Sequence of chain 1.B:
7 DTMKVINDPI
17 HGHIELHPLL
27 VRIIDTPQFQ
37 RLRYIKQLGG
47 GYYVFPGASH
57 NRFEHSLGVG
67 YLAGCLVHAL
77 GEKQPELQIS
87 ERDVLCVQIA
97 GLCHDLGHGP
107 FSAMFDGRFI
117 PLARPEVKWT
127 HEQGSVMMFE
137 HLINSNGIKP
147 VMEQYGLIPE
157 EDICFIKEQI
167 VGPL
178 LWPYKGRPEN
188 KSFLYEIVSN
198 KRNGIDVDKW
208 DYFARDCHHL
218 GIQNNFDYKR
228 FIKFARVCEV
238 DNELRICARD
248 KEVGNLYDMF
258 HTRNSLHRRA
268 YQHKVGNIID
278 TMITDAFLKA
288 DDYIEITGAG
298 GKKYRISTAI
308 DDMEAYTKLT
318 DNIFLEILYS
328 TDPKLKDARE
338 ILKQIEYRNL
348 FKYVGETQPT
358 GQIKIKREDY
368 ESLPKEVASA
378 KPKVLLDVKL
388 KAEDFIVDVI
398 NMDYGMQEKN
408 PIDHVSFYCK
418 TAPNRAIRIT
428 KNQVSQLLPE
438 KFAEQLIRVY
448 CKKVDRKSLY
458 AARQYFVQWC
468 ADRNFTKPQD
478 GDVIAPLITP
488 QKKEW

The small molecule below binds the protein below.
Small molecule (SMILES): Nc1ncnc2c1ncn2[C@H]1C[C@H](O)[C@@H](CO[P](=O)(O)N[P](=O)(O)OP(=O)(O)O)O1

Binding-site contacts:
Ligand atom O1B contacts residue ASP205 of chain 1.B at 3.6 Å.
Ligand atom PA contacts residue MG1 of chain 1.Q at 3.2 Å.
Ligand atom PG contacts residue MG1 of chain 1.R at 3.2 Å.
Ligand atom PA contacts residue ARG58 of chain 1.B at 3.5 Å.
Ligand atom O2G contacts residue TYR209 of chain 1.B at 2.5 Å (h-bond).
Ligand atom O1G contacts residue MG1 of chain 1.R at 1.9 Å.
Ligand atom O2G contacts residue ARG260 of chain 1.B at 2.8 Å (salt-bridge).
Ligand atom O1A contacts residue FE1 of chain 1.P at 2.0 Å.
Ligand atom O5' contacts residue ARG58 of chain 1.B at 3.6 Å.
Ligand atom O2A contacts residue MG1 of chain 1.Q at 2.2 Å.
Ligand atom O1A contacts residue ASP101 of chain 1.B at 3.0 Å (salt-bridge).
Ligand atom O2G contacts residue LYS206 of chain 1.B at 3.3 Å.
Ligand atom N6 contacts residue TYR268 of chain 1.B at 3.4 Å (h-bond).
Ligand atom PB contacts residue MG1 of chain 1.R at 3.4 Å.
Ligand atom C3' contacts residue ASP213 of chain 1.B at 3.4 Å.
Ligand atom O3G contacts residue ARG260 of chain 1.B at 2.9 Å (salt-bridge).
Ligand atom O2A contacts residue HIS127 of chain 1.B at 2.9 Å (h-bond).
Ligand atom O3' contacts residue GLN43 of chain 1.B at 2.9 Å (h-bond).
Ligand atom O2A contacts residue ASP101 of chain 1.B at 3.2 Å (salt-bridge).
Ligand atom O1B contacts residue MG1 of chain 1.R at 2.1 Å.
Ligand atom C2' contacts residue TYR268 of chain 1.B at 3.6 Å (hydrophobic).
Ligand atom O2A contacts residue HIS104 of chain 1.B at 3.0 Å (h-bond).
Ligand atom C5 contacts residue ALA109 of chain 1.B at 3.5 Å (hydrophobic).
Ligand atom N3A contacts residue ASP205 of chain 1.B at 2.9 Å (salt-bridge).
Ligand atom C6 contacts residue TYR268 of chain 1.B at 3.3 Å (hydrophobic).
Ligand atom PA contacts residue FE1 of chain 1.P at 3.2 Å.
Ligand atom O4' contacts residue ARG58 of chain 1.B at 3.1 Å (salt-bridge).
Ligand atom O1A contacts residue ARG58 of chain 1.B at 3.0 Å (salt-bridge).
Ligand atom O2A contacts residue ARG58 of chain 1.B at 3.6 Å.
Ligand atom O3' contacts residue TYR209 of chain 1.B at 3.5 Å.
Ligand atom O1G contacts residue LYS206 of chain 1.B at 3.0 Å (salt-bridge).
Ligand atom N1 contacts residue TYR268 of chain 1.B at 3.0 Å (h-bond).
Ligand atom C4' contacts residue ARG58 of chain 1.B at 3.5 Å.
Ligand atom O3B contacts residue MG1 of chain 1.R at 3.6 Å.
Ligand atom N7 contacts residue ALA109 of chain 1.B at 3.4 Å.
Ligand atom C2 contacts residue LEU44 of chain 1.B at 3.2 Å (hydrophobic).
Ligand atom O1A contacts residue HIS61 of chain 1.B at 3.2 Å (h-bond).
Ligand atom O3' contacts residue ASP213 of chain 1.B at 2.6 Å (salt-bridge).
Ligand atom O1A contacts residue ASP205 of chain 1.B at 3.1 Å (salt-bridge).
Ligand atom C3' contacts residue TYR209 of chain 1.B at 3.5 Å (hydrophobic).